This protein binds this small molecule.
Small molecule (SMILES): CC(=O)N[C@@H]1[C@@H](O)[C@H](O)[C@@H](CO)O[C@H]1O

Binding-site contacts:
Ligand atom C5 contacts residue THR181 of chain 1.A at 4.2 Å.
Ligand atom C1 contacts residue GLU200 of chain 1.A at 4.1 Å.
Ligand atom C1 contacts residue ASN179 of chain 1.A at 1.4 Å.
Ligand atom C2 contacts residue ASN179 of chain 1.A at 2.5 Å.
Ligand atom C3 contacts residue ASN179 of chain 1.A at 3.8 Å.
Ligand atom C4 contacts residue ASN179 of chain 1.A at 4.2 Å.
Ligand atom N2 contacts residue VAL307 of chain 1.A at 4.3 Å.
Ligand atom O6 contacts residue GLU200 of chain 1.A at 3.0 Å (salt-bridge).
Ligand atom C8 contacts residue VAL307 of chain 1.A at 3.8 Å (hydrophobic).
Ligand atom C7 contacts residue VAL307 of chain 1.A at 4.3 Å (hydrophobic).
Ligand atom C5 contacts residue GLU200 of chain 1.A at 4.3 Å.
Ligand atom C8 contacts residue GLU177 of chain 1.A at 4.4 Å.
Ligand atom C6 contacts residue TYR198 of chain 1.A at 4.0 Å (hydrophobic).
Ligand atom O6 contacts residue TYR198 of chain 1.A at 4.2 Å.
Ligand atom C1 contacts residue ASN305 of chain 1.A at 4.2 Å.
Ligand atom O7 contacts residue ASN179 of chain 1.A at 3.4 Å (h-bond).
Ligand atom O5 contacts residue GLU200 of chain 1.A at 3.3 Å (salt-bridge).
Ligand atom C8 contacts residue ASN179 of chain 1.A at 4.5 Å.
Ligand atom O5 contacts residue THR181 of chain 1.A at 4.0 Å.
Ligand atom C7 contacts residue ASN179 of chain 1.A at 3.4 Å.
Ligand atom O5 contacts residue ASN179 of chain 1.A at 2.3 Å (h-bond).
Ligand atom C6 contacts residue GLU200 of chain 1.A at 4.1 Å.
Ligand atom C1 contacts residue THR181 of chain 1.A at 4.3 Å.
Ligand atom N2 contacts residue ASN179 of chain 1.A at 2.9 Å (h-bond).
Ligand atom C5 contacts residue ASN179 of chain 1.A at 3.6 Å.

Sequence of chain 1.A:
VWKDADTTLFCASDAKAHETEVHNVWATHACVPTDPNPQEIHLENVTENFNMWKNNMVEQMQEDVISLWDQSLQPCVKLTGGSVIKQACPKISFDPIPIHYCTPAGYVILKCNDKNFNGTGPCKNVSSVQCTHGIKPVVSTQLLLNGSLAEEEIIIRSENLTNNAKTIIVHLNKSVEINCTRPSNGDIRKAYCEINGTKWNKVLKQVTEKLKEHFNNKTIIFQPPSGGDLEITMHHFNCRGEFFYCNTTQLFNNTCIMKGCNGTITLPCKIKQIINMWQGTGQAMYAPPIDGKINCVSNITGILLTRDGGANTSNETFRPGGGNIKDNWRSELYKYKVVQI